Binding-site contacts:
Ligand atom N2 contacts residue ASN532 of chain 1.A at 2.9 Å (h-bond).
Ligand atom C4 contacts residue ASN532 of chain 1.A at 4.2 Å.
Ligand atom C2 contacts residue ASN532 of chain 1.A at 2.5 Å.
Ligand atom O5 contacts residue ASN532 of chain 1.A at 2.4 Å (h-bond).
Ligand atom C3 contacts residue ASN532 of chain 1.A at 3.8 Å.
Ligand atom C5 contacts residue ASN532 of chain 1.A at 3.7 Å.
Ligand atom C7 contacts residue ASN532 of chain 1.A at 3.7 Å.
Ligand atom C1 contacts residue ASN532 of chain 1.A at 1.4 Å.
Ligand atom O7 contacts residue ASN532 of chain 1.A at 4.2 Å.

The protein below binds the small molecule below.
Small molecule (SMILES): CC(=O)N[C@@H]1[C@@H](O)[C@H](O)[C@@H](CO)O[C@H]1O

Sequence of chain 1.A:
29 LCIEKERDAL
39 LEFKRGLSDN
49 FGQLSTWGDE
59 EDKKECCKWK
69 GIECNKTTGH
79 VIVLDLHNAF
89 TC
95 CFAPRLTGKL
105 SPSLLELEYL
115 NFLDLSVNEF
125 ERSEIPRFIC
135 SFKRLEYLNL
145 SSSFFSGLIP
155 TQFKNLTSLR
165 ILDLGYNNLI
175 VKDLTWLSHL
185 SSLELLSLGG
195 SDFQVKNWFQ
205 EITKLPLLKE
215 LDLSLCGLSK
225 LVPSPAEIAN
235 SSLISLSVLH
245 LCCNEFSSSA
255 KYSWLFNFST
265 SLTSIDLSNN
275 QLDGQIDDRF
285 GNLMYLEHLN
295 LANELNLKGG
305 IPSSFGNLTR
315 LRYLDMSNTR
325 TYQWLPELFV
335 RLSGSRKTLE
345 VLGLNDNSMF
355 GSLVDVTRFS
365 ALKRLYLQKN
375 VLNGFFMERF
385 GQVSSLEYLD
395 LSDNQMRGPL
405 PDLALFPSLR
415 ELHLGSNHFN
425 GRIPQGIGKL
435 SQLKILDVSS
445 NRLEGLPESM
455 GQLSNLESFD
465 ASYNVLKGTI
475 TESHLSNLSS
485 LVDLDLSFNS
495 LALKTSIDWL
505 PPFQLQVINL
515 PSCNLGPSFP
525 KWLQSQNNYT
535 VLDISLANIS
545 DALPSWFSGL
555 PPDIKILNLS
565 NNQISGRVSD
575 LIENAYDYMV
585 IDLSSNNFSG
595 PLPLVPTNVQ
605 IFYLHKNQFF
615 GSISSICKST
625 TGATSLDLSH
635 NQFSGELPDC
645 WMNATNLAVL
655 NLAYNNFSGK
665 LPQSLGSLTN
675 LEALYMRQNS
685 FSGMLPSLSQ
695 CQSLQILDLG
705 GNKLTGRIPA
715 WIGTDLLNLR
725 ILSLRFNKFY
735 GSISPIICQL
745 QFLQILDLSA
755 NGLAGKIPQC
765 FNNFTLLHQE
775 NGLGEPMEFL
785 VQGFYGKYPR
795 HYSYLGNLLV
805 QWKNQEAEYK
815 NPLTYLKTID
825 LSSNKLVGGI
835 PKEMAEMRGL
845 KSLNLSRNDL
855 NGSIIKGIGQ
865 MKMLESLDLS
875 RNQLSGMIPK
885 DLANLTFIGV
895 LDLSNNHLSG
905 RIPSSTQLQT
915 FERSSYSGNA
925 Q